Sequence of chain 3.A:
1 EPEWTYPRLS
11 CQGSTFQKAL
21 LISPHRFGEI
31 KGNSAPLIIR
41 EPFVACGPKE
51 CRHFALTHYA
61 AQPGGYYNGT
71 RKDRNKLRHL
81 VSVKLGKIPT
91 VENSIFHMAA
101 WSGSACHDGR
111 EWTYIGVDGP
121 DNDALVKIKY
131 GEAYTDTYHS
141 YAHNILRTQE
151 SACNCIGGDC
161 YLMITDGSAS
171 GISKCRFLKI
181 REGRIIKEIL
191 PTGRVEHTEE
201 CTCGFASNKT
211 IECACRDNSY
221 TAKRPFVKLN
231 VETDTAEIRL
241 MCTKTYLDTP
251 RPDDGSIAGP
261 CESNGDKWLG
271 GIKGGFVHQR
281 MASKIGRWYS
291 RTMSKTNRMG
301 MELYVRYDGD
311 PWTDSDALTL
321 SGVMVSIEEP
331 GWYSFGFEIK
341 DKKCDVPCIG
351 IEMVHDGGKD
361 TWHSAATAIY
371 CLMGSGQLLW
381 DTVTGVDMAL

Binding-site contacts:
Ligand atom O3 contacts residue PRO7 of chain 3.A at 3.5 Å (h-bond).
Ligand atom C8 contacts residue ARG8 of chain 3.A at 3.5 Å.
Ligand atom N2 contacts residue ASN208 of chain 3.A at 2.8 Å (h-bond).
Ligand atom C3 contacts residue ASN208 of chain 3.A at 3.7 Å.
Ligand atom C2 contacts residue ASN208 of chain 3.A at 2.3 Å.
Ligand atom O5 contacts residue TYR6 of chain 3.A at 3.7 Å.
Ligand atom C1 contacts residue TYR6 of chain 3.A at 3.7 Å (hydrophobic).
Ligand atom O7 contacts residue PRO7 of chain 3.A at 4.3 Å.
Ligand atom N2 contacts residue PRO7 of chain 3.A at 2.5 Å (h-bond).
Ligand atom C2 contacts residue PRO7 of chain 3.A at 3.1 Å (hydrophobic).
Ligand atom C3 contacts residue PRO7 of chain 3.A at 3.1 Å (hydrophobic).
Ligand atom O6 contacts residue TYR6 of chain 3.A at 3.9 Å.
Ligand atom C8 contacts residue LEU9 of chain 3.A at 3.8 Å (hydrophobic).
Ligand atom C1 contacts residue PRO7 of chain 3.A at 3.5 Å (hydrophobic).
Ligand atom C7 contacts residue ARG8 of chain 3.A at 3.9 Å.
Ligand atom C8 contacts residue PRO7 of chain 3.A at 3.7 Å (hydrophobic).
Ligand atom O5 contacts residue ASN208 of chain 3.A at 2.6 Å (h-bond).
Ligand atom O7 contacts residue ASN208 of chain 3.A at 4.2 Å.
Ligand atom C8 contacts residue ARG280 of chain 3.A at 4.2 Å.
Ligand atom O3 contacts residue ARG8 of chain 3.A at 3.5 Å.
Ligand atom C7 contacts residue PRO7 of chain 3.A at 3.3 Å (hydrophobic).
Ligand atom C4 contacts residue ASN208 of chain 3.A at 4.2 Å.
Ligand atom C5 contacts residue TYR6 of chain 3.A at 3.8 Å (hydrophobic).
Ligand atom C3 contacts residue ARG8 of chain 3.A at 4.1 Å.
Ligand atom C7 contacts residue ASN208 of chain 3.A at 3.8 Å.
Ligand atom C5 contacts residue ASN208 of chain 3.A at 3.9 Å.
Ligand atom N2 contacts residue ARG8 of chain 3.A at 4.0 Å.
Ligand atom C1 contacts residue ASN208 of chain 3.A at 1.5 Å.

The protein below binds the small molecule below.
Small molecule (SMILES): CC(=O)N[C@@H]1[C@@H](O)[C@H](O)[C@@H](CO)O[C@H]1O